This small molecule binds to this protein.
Small molecule (SMILES): CC(=O)N[C@@H]1[C@@H](O)[C@H](O)[C@@H](CO)O[C@H]1O

Binding-site contacts:
Ligand atom C1 contacts residue SER771 of chain 1.A at 3.4 Å.
Ligand atom O7 contacts residue ASN773 of chain 1.A at 3.7 Å.
Ligand atom C2 contacts residue ASN773 of chain 1.A at 2.4 Å.
Ligand atom O7 contacts residue SER771 of chain 1.A at 3.2 Å (h-bond).
Ligand atom C5 contacts residue SER771 of chain 1.A at 4.4 Å.
Ligand atom O5 contacts residue SER771 of chain 1.A at 4.0 Å.
Ligand atom C4 contacts residue ASN773 of chain 1.A at 4.2 Å.
Ligand atom C6 contacts residue GLN753 of chain 1.A at 3.8 Å.
Ligand atom N2 contacts residue ASN773 of chain 1.A at 2.9 Å (h-bond).
Ligand atom C5 contacts residue GLN753 of chain 1.A at 4.5 Å.
Ligand atom O7 contacts residue TYR770 of chain 1.A at 3.5 Å.
Ligand atom C7 contacts residue ASN773 of chain 1.A at 3.5 Å.
Ligand atom C1 contacts residue ASN773 of chain 1.A at 1.4 Å.
Ligand atom O5 contacts residue GLN753 of chain 1.A at 4.1 Å.
Ligand atom C3 contacts residue ASN773 of chain 1.A at 3.8 Å.
Ligand atom C7 contacts residue SER771 of chain 1.A at 4.1 Å.
Ligand atom O5 contacts residue ASN773 of chain 1.A at 2.4 Å (h-bond).
Ligand atom C2 contacts residue SER771 of chain 1.A at 4.5 Å.
Ligand atom C5 contacts residue ASN773 of chain 1.A at 3.7 Å.

Sequence of chain 1.A:
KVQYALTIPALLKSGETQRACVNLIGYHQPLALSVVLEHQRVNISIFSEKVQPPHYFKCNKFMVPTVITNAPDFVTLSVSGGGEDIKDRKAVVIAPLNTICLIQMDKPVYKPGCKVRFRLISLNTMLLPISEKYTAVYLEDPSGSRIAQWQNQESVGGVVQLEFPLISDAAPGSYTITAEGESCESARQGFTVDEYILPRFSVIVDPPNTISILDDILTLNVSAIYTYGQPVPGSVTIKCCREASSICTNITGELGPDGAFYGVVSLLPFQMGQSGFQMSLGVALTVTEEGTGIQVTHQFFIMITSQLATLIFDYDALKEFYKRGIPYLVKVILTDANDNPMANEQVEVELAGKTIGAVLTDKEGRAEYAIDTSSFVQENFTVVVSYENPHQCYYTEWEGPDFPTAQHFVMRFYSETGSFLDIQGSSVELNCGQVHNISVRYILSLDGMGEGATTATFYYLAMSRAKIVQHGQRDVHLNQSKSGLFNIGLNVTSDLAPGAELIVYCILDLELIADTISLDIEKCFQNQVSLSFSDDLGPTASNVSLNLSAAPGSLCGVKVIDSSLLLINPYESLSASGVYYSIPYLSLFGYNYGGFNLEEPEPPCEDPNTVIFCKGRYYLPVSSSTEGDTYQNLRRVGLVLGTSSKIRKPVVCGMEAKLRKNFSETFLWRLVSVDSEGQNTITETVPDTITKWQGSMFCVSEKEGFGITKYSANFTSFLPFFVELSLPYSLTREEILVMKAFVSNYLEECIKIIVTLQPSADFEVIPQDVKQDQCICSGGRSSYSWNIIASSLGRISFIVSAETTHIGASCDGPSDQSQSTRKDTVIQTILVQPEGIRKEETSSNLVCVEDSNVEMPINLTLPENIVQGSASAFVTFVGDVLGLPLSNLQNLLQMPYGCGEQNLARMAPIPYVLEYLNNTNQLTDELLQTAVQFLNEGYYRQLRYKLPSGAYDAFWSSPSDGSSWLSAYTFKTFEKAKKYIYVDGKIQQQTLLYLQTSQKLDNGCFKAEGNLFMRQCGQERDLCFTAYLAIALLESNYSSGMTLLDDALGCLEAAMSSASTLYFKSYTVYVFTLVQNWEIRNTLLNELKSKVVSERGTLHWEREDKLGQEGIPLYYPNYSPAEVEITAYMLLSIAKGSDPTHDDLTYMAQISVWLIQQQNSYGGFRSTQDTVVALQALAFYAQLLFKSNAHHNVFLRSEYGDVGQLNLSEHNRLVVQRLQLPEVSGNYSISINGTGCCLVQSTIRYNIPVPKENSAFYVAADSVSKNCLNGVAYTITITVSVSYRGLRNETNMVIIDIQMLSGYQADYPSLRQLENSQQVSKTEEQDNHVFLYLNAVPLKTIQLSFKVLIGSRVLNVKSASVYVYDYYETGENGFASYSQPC